Sequence of chain 4.A:
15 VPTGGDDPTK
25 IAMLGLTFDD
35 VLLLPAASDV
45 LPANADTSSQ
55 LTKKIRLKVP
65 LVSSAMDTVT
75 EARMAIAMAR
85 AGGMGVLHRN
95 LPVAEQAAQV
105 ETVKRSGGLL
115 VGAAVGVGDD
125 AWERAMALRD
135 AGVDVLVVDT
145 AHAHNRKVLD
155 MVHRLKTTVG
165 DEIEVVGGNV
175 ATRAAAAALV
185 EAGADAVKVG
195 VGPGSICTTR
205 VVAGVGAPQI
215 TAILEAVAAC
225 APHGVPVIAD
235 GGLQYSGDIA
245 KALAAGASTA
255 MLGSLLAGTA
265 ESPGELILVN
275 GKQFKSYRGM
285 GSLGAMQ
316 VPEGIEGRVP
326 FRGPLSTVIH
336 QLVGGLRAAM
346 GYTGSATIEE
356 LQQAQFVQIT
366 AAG

The small molecule below binds the protein below.
Small molecule (SMILES): O=c1[nH]cnc2c1ncn2[C@@H]1O[C@H](COP(=O)(O)O)[C@@H](O)[C@H]1O

Binding-site contacts:
Ligand atom C5 contacts residue ILE200 of chain 4.A at 3.4 Å (hydrophobic).
Ligand atom C1' contacts residue FWP1 of chain 4.C at 3.6 Å.
Ligand atom O6 contacts residue FWP1 of chain 4.C at 3.2 Å (h-bond).
Ligand atom C6 contacts residue GLY285 of chain 4.A at 3.6 Å.
Ligand atom C5' contacts residue TYR281 of chain 4.A at 3.5 Å (hydrophobic).
Ligand atom O3P contacts residue TYR281 of chain 4.A at 2.6 Å (h-bond).
Ligand atom C2 contacts residue FWP1 of chain 4.C at 3.2 Å.
Ligand atom O2' contacts residue FWP1 of chain 4.C at 3.4 Å.
Ligand atom O1P contacts residue GLY236 of chain 4.A at 2.9 Å (h-bond).
Ligand atom O3' contacts residue MET255 of chain 4.A at 3.6 Å.
Ligand atom N7 contacts residue GLY283 of chain 4.A at 3.6 Å.
Ligand atom O3P contacts residue SER199 of chain 4.A at 2.7 Å (h-bond).
Ligand atom C2 contacts residue CYS201 of chain 4.A at 3.3 Å (hydrophobic).
Ligand atom O6 contacts residue GLY285 of chain 4.A at 2.7 Å (h-bond).
Ligand atom O3' contacts residue SER68 of chain 4.A at 2.9 Å (h-bond).
Ligand atom O3' contacts residue ASP234 of chain 4.A at 2.4 Å (salt-bridge).
Ligand atom P contacts residue SER199 of chain 4.A at 3.7 Å.
Ligand atom O3P contacts residue SER258 of chain 4.A at 3.1 Å (h-bond).
Ligand atom C5 contacts residue MET284 of chain 4.A at 3.6 Å (hydrophobic).
Ligand atom C6 contacts residue FWP1 of chain 4.C at 2.9 Å.
Ligand atom C4' contacts residue ASP234 of chain 4.A at 3.5 Å.
Ligand atom O6 contacts residue MET284 of chain 4.A at 3.2 Å (h-bond).
Ligand atom O2P contacts residue GLY257 of chain 4.A at 2.9 Å (h-bond).
Ligand atom C3' contacts residue ASP234 of chain 4.A at 3.4 Å.
Ligand atom N1 contacts residue FWP1 of chain 4.C at 2.8 Å (h-bond).
Ligand atom O2P contacts residue SER258 of chain 4.A at 3.3 Å (h-bond).
Ligand atom O6 contacts residue GLY319 of chain 4.A at 3.4 Å.
Ligand atom O1P contacts residue SER199 of chain 4.A at 2.9 Å (h-bond).
Ligand atom O5' contacts residue GLY235 of chain 4.A at 3.5 Å.
Ligand atom O6 contacts residue GLY283 of chain 4.A at 3.1 Å.
Ligand atom N1 contacts residue GLU318 of chain 4.A at 2.7 Å (salt-bridge).
Ligand atom C8 contacts residue MET70 of chain 4.A at 3.6 Å (hydrophobic).
Ligand atom N3 contacts residue FWP1 of chain 4.C at 3.3 Å.
Ligand atom N7 contacts residue MET284 of chain 4.A at 3.0 Å (h-bond).
Ligand atom O2' contacts residue ASP234 of chain 4.A at 2.6 Å (salt-bridge).
Ligand atom O2' contacts residue ASN173 of chain 4.A at 3.6 Å.
Ligand atom O5' contacts residue GLY198 of chain 4.A at 3.5 Å.
Ligand atom O1P contacts residue GLY198 of chain 4.A at 3.5 Å.
Ligand atom C4 contacts residue ILE200 of chain 4.A at 3.6 Å (hydrophobic).
Ligand atom C2 contacts residue GLU318 of chain 4.A at 3.5 Å.